This small molecule binds to this protein.
Small molecule (SMILES): CCCC(=O)O

Binding-site contacts:
Ligand atom C2 contacts residue GLY121 of chain 2.A at 3.8 Å.
Ligand atom C4 contacts residue ETM1 of chain 2.G at 3.5 Å.
Ligand atom O1 contacts residue PHE295 of chain 2.A at 3.8 Å.
Ligand atom C4 contacts residue GLY122 of chain 2.A at 3.3 Å.
Ligand atom O1 contacts residue ETM1 of chain 2.G at 4.3 Å.
Ligand atom C1 contacts residue ETM1 of chain 2.G at 3.5 Å.
Ligand atom C1 contacts residue GLY121 of chain 2.A at 3.9 Å.
Ligand atom C2 contacts residue ETM1 of chain 2.G at 3.8 Å.
Ligand atom C4 contacts residue ALA204 of chain 2.A at 4.2 Å (hydrophobic).
Ligand atom C4 contacts residue HIS447 of chain 2.A at 3.8 Å.
Ligand atom C1 contacts residue BCH1 of chain 2.I at 3.8 Å.
Ligand atom O2 contacts residue ALA204 of chain 2.A at 3.4 Å (h-bond).
Ligand atom O2 contacts residue ALA203 of chain 2.A at 3.2 Å.
Ligand atom C2 contacts residue GLY122 of chain 2.A at 3.5 Å.
Ligand atom O1 contacts residue PHE338 of chain 2.A at 4.0 Å.
Ligand atom C3 contacts residue GLY122 of chain 2.A at 3.8 Å.
Ligand atom C4 contacts residue PHE297 of chain 2.A at 4.3 Å (hydrophobic).
Ligand atom C3 contacts residue ALA203 of chain 2.A at 4.4 Å (hydrophobic).
Ligand atom O2 contacts residue GLY121 of chain 2.A at 3.0 Å (h-bond).
Ligand atom O1 contacts residue GLY122 of chain 2.A at 4.3 Å.
Ligand atom C2 contacts residue PHE297 of chain 2.A at 3.9 Å (hydrophobic).
Ligand atom C1 contacts residue GLY122 of chain 2.A at 4.1 Å.
Ligand atom C3 contacts residue HIS447 of chain 2.A at 3.9 Å.
Ligand atom O1 contacts residue PHE297 of chain 2.A at 4.1 Å.
Ligand atom C4 contacts residue GLY121 of chain 2.A at 4.0 Å.
Ligand atom C3 contacts residue ETM1 of chain 2.G at 2.7 Å.
Ligand atom O2 contacts residue GLY122 of chain 2.A at 2.5 Å (h-bond).
Ligand atom C3 contacts residue GLY121 of chain 2.A at 4.2 Å.
Ligand atom C2 contacts residue BCH1 of chain 2.I at 4.3 Å.
Ligand atom C4 contacts residue ALA203 of chain 2.A at 3.4 Å (hydrophobic).
Ligand atom O2 contacts residue ETM1 of chain 2.G at 3.9 Å.
Ligand atom O1 contacts residue ALA203 of chain 2.A at 3.5 Å.
Ligand atom C2 contacts residue TYR124 of chain 2.A at 4.1 Å (hydrophobic).
Ligand atom C3 contacts residue PHE338 of chain 2.A at 3.9 Å (hydrophobic).
Ligand atom O1 contacts residue HIS447 of chain 2.A at 3.3 Å (h-bond).
Ligand atom O1 contacts residue ALA204 of chain 2.A at 4.3 Å.
Ligand atom O2 contacts residue GLY120 of chain 2.A at 4.1 Å.
Ligand atom C1 contacts residue TYR124 of chain 2.A at 3.3 Å (hydrophobic).
Ligand atom C2 contacts residue PHE338 of chain 2.A at 4.1 Å (hydrophobic).
Ligand atom C4 contacts residue PHE338 of chain 2.A at 4.5 Å (hydrophobic).

Sequence of chain 2.A:
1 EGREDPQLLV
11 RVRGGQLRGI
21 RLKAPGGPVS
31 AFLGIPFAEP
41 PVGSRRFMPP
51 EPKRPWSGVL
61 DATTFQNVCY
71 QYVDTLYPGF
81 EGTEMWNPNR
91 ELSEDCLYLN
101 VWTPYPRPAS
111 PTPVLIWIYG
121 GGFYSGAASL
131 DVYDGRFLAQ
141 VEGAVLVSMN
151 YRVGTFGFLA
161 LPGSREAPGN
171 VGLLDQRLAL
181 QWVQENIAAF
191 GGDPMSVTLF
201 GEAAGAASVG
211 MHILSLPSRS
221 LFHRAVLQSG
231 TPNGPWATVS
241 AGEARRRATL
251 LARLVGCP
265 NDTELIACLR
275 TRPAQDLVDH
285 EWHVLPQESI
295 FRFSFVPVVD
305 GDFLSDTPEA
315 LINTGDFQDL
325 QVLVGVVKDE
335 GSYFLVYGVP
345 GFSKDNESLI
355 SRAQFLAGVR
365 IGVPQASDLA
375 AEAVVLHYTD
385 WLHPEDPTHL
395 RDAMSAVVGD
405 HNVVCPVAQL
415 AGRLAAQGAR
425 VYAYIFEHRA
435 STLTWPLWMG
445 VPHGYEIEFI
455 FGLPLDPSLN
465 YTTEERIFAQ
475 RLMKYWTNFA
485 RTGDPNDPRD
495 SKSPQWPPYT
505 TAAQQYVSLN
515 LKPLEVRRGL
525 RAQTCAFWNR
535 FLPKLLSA